Sequence of chain 1.B:
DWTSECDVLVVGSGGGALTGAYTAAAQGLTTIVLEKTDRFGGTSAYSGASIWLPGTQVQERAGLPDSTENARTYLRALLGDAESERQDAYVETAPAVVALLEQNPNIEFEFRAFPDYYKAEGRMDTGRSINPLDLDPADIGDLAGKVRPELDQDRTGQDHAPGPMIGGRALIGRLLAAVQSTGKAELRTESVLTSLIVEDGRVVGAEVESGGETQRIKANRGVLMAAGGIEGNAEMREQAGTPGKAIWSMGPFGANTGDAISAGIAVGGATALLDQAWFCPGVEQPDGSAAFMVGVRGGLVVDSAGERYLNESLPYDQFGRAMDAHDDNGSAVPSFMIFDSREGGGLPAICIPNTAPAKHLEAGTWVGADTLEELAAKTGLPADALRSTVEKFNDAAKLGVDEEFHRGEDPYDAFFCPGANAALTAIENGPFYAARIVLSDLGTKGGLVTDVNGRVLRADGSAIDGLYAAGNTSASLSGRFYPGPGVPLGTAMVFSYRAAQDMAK

This small molecule binds to this protein.
Small molecule (SMILES): OC[C@H]1O[C@@](CO)(O[C@H]2O[C@H](CO)[C@@H](O)[C@H](O)[C@H]2O)[C@@H](O)[C@@H]1O

Binding-site contacts:
Ligand atom C1 contacts residue PG41 of chain 1.CA at 4.0 Å.
Ligand atom O4 contacts residue PG41 of chain 1.DA at 3.1 Å (h-bond).
Ligand atom C6 contacts residue GLY185 of chain 1.A at 3.8 Å.
Ligand atom C1 contacts residue PG41 of chain 1.CA at 3.9 Å.
Ligand atom C6 contacts residue ARG134 of chain 1.B at 4.3 Å.
Ligand atom O4 contacts residue ASP156 of chain 1.B at 2.4 Å (salt-bridge).
Ligand atom O1 contacts residue ASP158 of chain 1.A at 3.7 Å.
Ligand atom O3 contacts residue PRO186 of chain 1.A at 3.8 Å.
Ligand atom C2 contacts residue ARG134 of chain 1.B at 4.1 Å.
Ligand atom C3 contacts residue ASP156 of chain 1.B at 4.3 Å.
Ligand atom C2 contacts residue PG41 of chain 1.CA at 3.7 Å.
Ligand atom C3 contacts residue ASP158 of chain 1.A at 3.7 Å.
Ligand atom O3 contacts residue ASP156 of chain 1.B at 4.2 Å.
Ligand atom C6 contacts residue ASP156 of chain 1.B at 3.4 Å.
Ligand atom C6 contacts residue ILE188 of chain 1.B at 3.9 Å (hydrophobic).
Ligand atom C1 contacts residue ARG134 of chain 1.B at 4.1 Å.
Ligand atom C6 contacts residue PRO184 of chain 1.A at 4.0 Å (hydrophobic).
Ligand atom O4 contacts residue PRO159 of chain 1.A at 3.6 Å.
Ligand atom C4 contacts residue ASP156 of chain 1.B at 3.1 Å.
Ligand atom C5 contacts residue PG41 of chain 1.CA at 3.6 Å.
Ligand atom C6 contacts residue PRO186 of chain 1.A at 4.0 Å (hydrophobic).
Ligand atom C4 contacts residue PRO186 of chain 1.A at 3.8 Å (hydrophobic).
Ligand atom O4 contacts residue GLY185 of chain 1.A at 3.9 Å.
Ligand atom C5 contacts residue PRO186 of chain 1.A at 3.9 Å (hydrophobic).
Ligand atom C4 contacts residue GLY185 of chain 1.A at 4.2 Å.
Ligand atom O5 contacts residue PG41 of chain 1.CA at 2.6 Å (h-bond).
Ligand atom O5 contacts residue ARG134 of chain 1.B at 3.6 Å.
Ligand atom O6 contacts residue ILE188 of chain 1.B at 3.8 Å.
Ligand atom O6 contacts residue ASP156 of chain 1.B at 2.5 Å (salt-bridge).
Ligand atom O6 contacts residue ARG134 of chain 1.B at 3.3 Å (salt-bridge).
Ligand atom O4 contacts residue PRO186 of chain 1.A at 4.0 Å.
Ligand atom O6 contacts residue PG41 of chain 1.CA at 3.5 Å (h-bond).
Ligand atom C6 contacts residue PRO186 of chain 1.A at 3.6 Å (hydrophobic).
Ligand atom O4 contacts residue ASP158 of chain 1.A at 3.7 Å.
Ligand atom C5 contacts residue ASP156 of chain 1.B at 4.1 Å.
Ligand atom O1 contacts residue PG41 of chain 1.CA at 4.0 Å.
Ligand atom C6 contacts residue PG41 of chain 1.CA at 4.1 Å.
Ligand atom O4 contacts residue PRO186 of chain 1.A at 4.2 Å.
Ligand atom O3 contacts residue ASP158 of chain 1.A at 3.6 Å.
Ligand atom O5 contacts residue PG41 of chain 1.CA at 4.1 Å.

Sequence of chain 1.A:
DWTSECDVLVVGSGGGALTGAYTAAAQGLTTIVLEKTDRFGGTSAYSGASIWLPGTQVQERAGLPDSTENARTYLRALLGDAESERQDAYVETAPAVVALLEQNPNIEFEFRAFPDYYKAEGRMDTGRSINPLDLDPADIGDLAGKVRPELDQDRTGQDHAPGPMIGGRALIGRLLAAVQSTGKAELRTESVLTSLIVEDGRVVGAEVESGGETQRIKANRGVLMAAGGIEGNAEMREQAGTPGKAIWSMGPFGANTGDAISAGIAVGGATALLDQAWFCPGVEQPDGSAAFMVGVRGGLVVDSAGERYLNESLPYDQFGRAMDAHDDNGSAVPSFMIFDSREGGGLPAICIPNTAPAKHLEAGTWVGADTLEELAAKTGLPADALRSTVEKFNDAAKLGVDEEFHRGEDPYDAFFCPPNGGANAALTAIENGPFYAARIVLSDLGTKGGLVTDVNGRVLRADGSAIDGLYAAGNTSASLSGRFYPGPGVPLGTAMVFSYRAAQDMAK